Sequence of chain 1.D:
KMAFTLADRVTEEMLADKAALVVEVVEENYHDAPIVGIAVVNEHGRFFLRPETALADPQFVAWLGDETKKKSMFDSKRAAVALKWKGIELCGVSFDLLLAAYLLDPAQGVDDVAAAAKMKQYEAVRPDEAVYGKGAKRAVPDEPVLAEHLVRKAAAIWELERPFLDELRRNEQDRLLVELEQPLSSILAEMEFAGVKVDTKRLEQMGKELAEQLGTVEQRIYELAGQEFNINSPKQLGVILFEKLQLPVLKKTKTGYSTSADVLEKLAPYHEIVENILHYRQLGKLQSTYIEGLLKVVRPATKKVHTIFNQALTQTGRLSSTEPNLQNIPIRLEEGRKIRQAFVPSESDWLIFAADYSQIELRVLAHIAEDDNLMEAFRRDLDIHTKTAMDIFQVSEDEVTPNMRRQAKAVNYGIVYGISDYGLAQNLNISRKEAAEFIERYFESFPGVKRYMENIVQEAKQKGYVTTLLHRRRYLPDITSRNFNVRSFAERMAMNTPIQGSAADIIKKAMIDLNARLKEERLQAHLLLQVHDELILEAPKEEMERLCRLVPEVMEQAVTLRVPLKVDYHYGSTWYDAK

Binding-site contacts:
Ligand atom O2B contacts residue DPO1 of chain 1.K at 0.1 Å (h-bond).
Ligand atom PA contacts residue DPO1 of chain 1.K at 1.6 Å.
Ligand atom O3G contacts residue ARG405 of chain 1.D at 2.9 Å (salt-bridge).
Ligand atom PB contacts residue GLN359 of chain 1.D at 3.5 Å.
Ligand atom O2B contacts residue CA1 of chain 1.M at 2.8 Å.
Ligand atom PG contacts residue DPO1 of chain 1.K at 0.1 Å.
Ligand atom O3B contacts residue GLN359 of chain 1.D at 3.3 Å (h-bond).
Ligand atom O1G contacts residue ARG405 of chain 1.D at 3.3 Å (salt-bridge).
Ligand atom C2' contacts residue GLU361 of chain 1.D at 3.6 Å.
Ligand atom O3A contacts residue LYS409 of chain 1.D at 3.4 Å.
Ligand atom O3' contacts residue ARG318 of chain 1.D at 3.1 Å (salt-bridge).
Ligand atom O2A contacts residue DPO1 of chain 1.K at 2.6 Å (h-bond).
Ligand atom O2B contacts residue GLN359 of chain 1.D at 3.2 Å (h-bond).
Ligand atom O5' contacts residue DPO1 of chain 1.K at 2.7 Å (h-bond).
Ligand atom O1A contacts residue LYS409 of chain 1.D at 3.6 Å.
Ligand atom C3' contacts residue GLU361 of chain 1.D at 3.2 Å.
Ligand atom O4' contacts residue ARG318 of chain 1.D at 3.3 Å (salt-bridge).
Ligand atom O2B contacts residue ASP533 of chain 1.D at 3.3 Å (salt-bridge).
Ligand atom O1G contacts residue DPO1 of chain 1.K at 0.1 Å (h-bond).
Ligand atom O2G contacts residue CA1 of chain 1.M at 2.7 Å.
Ligand atom O3G contacts residue DPO1 of chain 1.K at 0.1 Å (h-bond).
Ligand atom O2G contacts residue DPO1 of chain 1.K at 0.1 Å (h-bond).
Ligand atom O3B contacts residue HIS385 of chain 1.D at 3.4 Å (h-bond).
Ligand atom O1B contacts residue HIS385 of chain 1.D at 3.0 Å (h-bond).
Ligand atom O1B contacts residue GLN359 of chain 1.D at 3.2 Å.
Ligand atom O1B contacts residue TYR413 of chain 1.D at 2.6 Å (h-bond).
Ligand atom O3' contacts residue GLU361 of chain 1.D at 2.2 Å (salt-bridge).
Ligand atom PG contacts residue ARG405 of chain 1.D at 3.6 Å.
Ligand atom C5' contacts residue ASP533 of chain 1.D at 3.7 Å.
Ligand atom C5' contacts residue DPO1 of chain 1.K at 3.1 Å.
Ligand atom N2 contacts residue TYR417 of chain 1.D at 3.3 Å.
Ligand atom PB contacts residue DPO1 of chain 1.K at 0.1 Å.
Ligand atom PB contacts residue HIS385 of chain 1.D at 3.7 Å.
Ligand atom O1B contacts residue DPO1 of chain 1.K at 0.1 Å (h-bond).
Ligand atom O1G contacts residue LYS409 of chain 1.D at 2.4 Å (salt-bridge).
Ligand atom O3B contacts residue DPO1 of chain 1.K at 0.1 Å (h-bond).
Ligand atom O2A contacts residue ASP533 of chain 1.D at 3.4 Å (salt-bridge).
Ligand atom O3A contacts residue DPO1 of chain 1.K at 0.1 Å (h-bond).
Ligand atom O1A contacts residue DPO1 of chain 1.K at 2.5 Å (h-bond).
Ligand atom O2A contacts residue CA1 of chain 1.M at 2.9 Å.

A protein and the small-molecule ligand that binds it are described below.
Small molecule (SMILES): Nc1nc2c(ncn2[C@H]2C[C@H](O)[C@@H](CO[P](=O)(O)O[P](=O)(O)OP(=O)(O)O)O2)c(=O)[nH]1